A protein and the small-molecule ligand that binds it are described below.
Small molecule (SMILES): OC[C@H]1O[C@@]2(CO[C@]3(CO)O[C@H](CO)[C@@H](O)[C@@H]3O2)[C@@H](O)[C@@H]1O

Sequence of chain 1.E:
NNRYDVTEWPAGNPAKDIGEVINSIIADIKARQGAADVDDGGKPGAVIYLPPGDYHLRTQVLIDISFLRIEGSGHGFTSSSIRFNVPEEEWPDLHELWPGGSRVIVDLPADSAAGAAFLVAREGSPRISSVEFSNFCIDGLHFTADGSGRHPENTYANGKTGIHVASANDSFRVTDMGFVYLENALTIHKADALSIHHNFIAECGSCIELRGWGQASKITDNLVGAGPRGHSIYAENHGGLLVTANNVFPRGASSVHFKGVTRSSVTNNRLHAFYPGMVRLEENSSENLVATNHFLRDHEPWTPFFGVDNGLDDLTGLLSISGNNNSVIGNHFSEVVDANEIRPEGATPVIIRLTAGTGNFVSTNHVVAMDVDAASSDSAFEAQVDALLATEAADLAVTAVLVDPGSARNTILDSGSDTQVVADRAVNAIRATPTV

Sequence of chain 1.C:
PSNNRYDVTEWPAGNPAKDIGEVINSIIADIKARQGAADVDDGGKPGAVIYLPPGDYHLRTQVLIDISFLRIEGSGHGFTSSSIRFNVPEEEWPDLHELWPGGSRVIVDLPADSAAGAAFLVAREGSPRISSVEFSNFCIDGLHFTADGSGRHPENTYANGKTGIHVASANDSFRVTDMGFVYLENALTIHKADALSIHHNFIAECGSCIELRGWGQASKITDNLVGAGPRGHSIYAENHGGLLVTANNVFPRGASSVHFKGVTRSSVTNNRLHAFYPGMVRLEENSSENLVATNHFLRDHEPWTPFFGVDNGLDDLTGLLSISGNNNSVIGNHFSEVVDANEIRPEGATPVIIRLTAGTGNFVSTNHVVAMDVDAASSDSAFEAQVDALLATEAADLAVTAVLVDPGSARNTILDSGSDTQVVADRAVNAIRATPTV

Binding-site contacts:
Ligand atom C3 contacts residue PRO257 of chain 1.E at 3.4 Å (hydrophobic).
Ligand atom C1 contacts residue GLU210 of chain 1.E at 3.3 Å.
Ligand atom O4 contacts residue PRO257 of chain 1.E at 2.6 Å (h-bond).
Ligand atom C9 contacts residue ARG258 of chain 1.E at 3.8 Å.
Ligand atom C10 contacts residue PRO257 of chain 1.E at 3.8 Å (hydrophobic).
Ligand atom C7 contacts residue ASP199 of chain 1.C at 3.8 Å.
Ligand atom O8 contacts residue ARG258 of chain 1.E at 3.8 Å.
Ligand atom O1 contacts residue GLN391 of chain 1.E at 2.9 Å (h-bond).
Ligand atom O7 contacts residue SER84 of chain 1.E at 2.7 Å (h-bond).
Ligand atom O8 contacts residue PHE281 of chain 1.E at 3.5 Å.
Ligand atom O7 contacts residue ARG258 of chain 1.E at 2.9 Å (salt-bridge).
Ligand atom O8 contacts residue GLN391 of chain 1.E at 3.5 Å (h-bond).
Ligand atom C8 contacts residue PHE256 of chain 1.E at 3.5 Å (hydrophobic).
Ligand atom C5 contacts residue GLU210 of chain 1.E at 3.8 Å.
Ligand atom C7 contacts residue ASP177 of chain 1.C at 3.4 Å.
Ligand atom O9 contacts residue ASP199 of chain 1.C at 2.7 Å (salt-bridge).
Ligand atom O2 contacts residue ARG258 of chain 1.E at 3.0 Å (salt-bridge).
Ligand atom C11 contacts residue PHE256 of chain 1.E at 3.8 Å (hydrophobic).
Ligand atom C11 contacts residue ASP199 of chain 1.C at 3.3 Å.
Ligand atom O5 contacts residue PHE80 of chain 1.E at 3.8 Å.
Ligand atom O6 contacts residue PHE207 of chain 1.E at 3.5 Å.
Ligand atom C4 contacts residue ASP177 of chain 1.C at 3.6 Å.
Ligand atom C6 contacts residue ARG258 of chain 1.E at 3.7 Å.
Ligand atom C9 contacts residue TRP309 of chain 1.E at 3.5 Å (hydrophobic).
Ligand atom O5 contacts residue ASP177 of chain 1.C at 2.6 Å (salt-bridge).
Ligand atom O8 contacts residue PRO257 of chain 1.E at 3.8 Å.
Ligand atom C4 contacts residue GLU210 of chain 1.E at 3.7 Å.
Ligand atom C9 contacts residue SER84 of chain 1.E at 3.5 Å.
Ligand atom O9 contacts residue GLN222 of chain 1.C at 3.6 Å (h-bond).
Ligand atom O7 contacts residue TRP309 of chain 1.E at 3.6 Å.
Ligand atom C2 contacts residue GLN391 of chain 1.E at 3.8 Å.
Ligand atom O6 contacts residue ASP177 of chain 1.C at 2.6 Å (salt-bridge).
Ligand atom O5 contacts residue SER82 of chain 1.E at 3.4 Å.
Ligand atom C10 contacts residue GLN391 of chain 1.E at 3.8 Å.
Ligand atom O contacts residue GLU210 of chain 1.E at 2.7 Å (salt-bridge).
Ligand atom C6 contacts residue PRO257 of chain 1.E at 3.5 Å (hydrophobic).
Ligand atom C contacts residue GLU210 of chain 1.E at 3.5 Å.
Ligand atom O6 contacts residue ALA200 of chain 1.C at 3.4 Å.
Ligand atom O4 contacts residue PHE256 of chain 1.E at 3.8 Å.
Ligand atom O2 contacts residue GLN391 of chain 1.E at 3.5 Å (h-bond).